The small molecule below binds the protein below.
Small molecule (SMILES): CC(=O)N[C@H]1CO[C@H](CO[C@@H]2O[C@@H](C)[C@@H](O)[C@@H](O)[C@@H]2O)[C@@H](O)[C@@H]1O

Binding-site contacts:
Ligand atom C1 contacts residue ASN650 of chain 1.C at 3.9 Å.
Ligand atom C3 contacts residue ASN622 of chain 1.C at 3.9 Å.
Ligand atom C7 contacts residue ASN622 of chain 1.C at 3.7 Å.
Ligand atom N2 contacts residue ASN622 of chain 1.C at 3.0 Å (h-bond).
Ligand atom C4 contacts residue TYR652 of chain 1.C at 4.0 Å (hydrophobic).
Ligand atom O4 contacts residue ALA600 of chain 1.C at 4.4 Å.
Ligand atom C4 contacts residue LEU603 of chain 1.C at 4.4 Å (hydrophobic).
Ligand atom O4 contacts residue LEU603 of chain 1.C at 3.5 Å.
Ligand atom C7 contacts residue CYS623 of chain 1.C at 4.1 Å (hydrophobic).
Ligand atom C1 contacts residue ASN622 of chain 1.C at 1.4 Å.
Ligand atom C8 contacts residue ASN622 of chain 1.C at 4.1 Å.
Ligand atom C2 contacts residue ASN622 of chain 1.C at 2.6 Å.
Ligand atom O5 contacts residue ASN622 of chain 1.C at 4.4 Å.
Ligand atom C5 contacts residue ASN622 of chain 1.C at 4.4 Å.
Ligand atom O7 contacts residue ASN622 of chain 1.C at 3.7 Å.
Ligand atom C5 contacts residue ASN650 of chain 1.C at 3.5 Å.
Ligand atom O6 contacts residue ASN650 of chain 1.C at 4.5 Å.
Ligand atom C5 contacts residue TYR652 of chain 1.C at 3.7 Å (hydrophobic).
Ligand atom O7 contacts residue THR624 of chain 1.C at 3.9 Å.
Ligand atom C5 contacts residue ASN622 of chain 1.C at 3.6 Å.
Ligand atom O5 contacts residue ASN650 of chain 1.C at 2.9 Å (h-bond).
Ligand atom C8 contacts residue THR624 of chain 1.C at 3.7 Å.
Ligand atom O7 contacts residue CYS623 of chain 1.C at 4.0 Å.
Ligand atom O5 contacts residue ASN650 of chain 1.C at 3.5 Å (h-bond).
Ligand atom O5 contacts residue ASN622 of chain 1.C at 2.4 Å (h-bond).
Ligand atom C6 contacts residue LEU603 of chain 1.C at 4.4 Å (hydrophobic).
Ligand atom C6 contacts residue ASN650 of chain 1.C at 3.3 Å.
Ligand atom C4 contacts residue ASN650 of chain 1.C at 3.7 Å.
Ligand atom C4 contacts residue ALA600 of chain 1.C at 4.5 Å (hydrophobic).
Ligand atom C3 contacts residue ASN650 of chain 1.C at 4.5 Å.
Ligand atom C5 contacts residue ASN650 of chain 1.C at 4.3 Å.
Ligand atom C4 contacts residue ASN622 of chain 1.C at 4.3 Å.
Ligand atom C8 contacts residue CYS623 of chain 1.C at 3.3 Å (hydrophobic).
Ligand atom C2 contacts residue ASN650 of chain 1.C at 4.1 Å.
Ligand atom C7 contacts residue THR624 of chain 1.C at 4.3 Å.
Ligand atom C6 contacts residue ASN622 of chain 1.C at 3.5 Å.

Sequence of chain 1.C:
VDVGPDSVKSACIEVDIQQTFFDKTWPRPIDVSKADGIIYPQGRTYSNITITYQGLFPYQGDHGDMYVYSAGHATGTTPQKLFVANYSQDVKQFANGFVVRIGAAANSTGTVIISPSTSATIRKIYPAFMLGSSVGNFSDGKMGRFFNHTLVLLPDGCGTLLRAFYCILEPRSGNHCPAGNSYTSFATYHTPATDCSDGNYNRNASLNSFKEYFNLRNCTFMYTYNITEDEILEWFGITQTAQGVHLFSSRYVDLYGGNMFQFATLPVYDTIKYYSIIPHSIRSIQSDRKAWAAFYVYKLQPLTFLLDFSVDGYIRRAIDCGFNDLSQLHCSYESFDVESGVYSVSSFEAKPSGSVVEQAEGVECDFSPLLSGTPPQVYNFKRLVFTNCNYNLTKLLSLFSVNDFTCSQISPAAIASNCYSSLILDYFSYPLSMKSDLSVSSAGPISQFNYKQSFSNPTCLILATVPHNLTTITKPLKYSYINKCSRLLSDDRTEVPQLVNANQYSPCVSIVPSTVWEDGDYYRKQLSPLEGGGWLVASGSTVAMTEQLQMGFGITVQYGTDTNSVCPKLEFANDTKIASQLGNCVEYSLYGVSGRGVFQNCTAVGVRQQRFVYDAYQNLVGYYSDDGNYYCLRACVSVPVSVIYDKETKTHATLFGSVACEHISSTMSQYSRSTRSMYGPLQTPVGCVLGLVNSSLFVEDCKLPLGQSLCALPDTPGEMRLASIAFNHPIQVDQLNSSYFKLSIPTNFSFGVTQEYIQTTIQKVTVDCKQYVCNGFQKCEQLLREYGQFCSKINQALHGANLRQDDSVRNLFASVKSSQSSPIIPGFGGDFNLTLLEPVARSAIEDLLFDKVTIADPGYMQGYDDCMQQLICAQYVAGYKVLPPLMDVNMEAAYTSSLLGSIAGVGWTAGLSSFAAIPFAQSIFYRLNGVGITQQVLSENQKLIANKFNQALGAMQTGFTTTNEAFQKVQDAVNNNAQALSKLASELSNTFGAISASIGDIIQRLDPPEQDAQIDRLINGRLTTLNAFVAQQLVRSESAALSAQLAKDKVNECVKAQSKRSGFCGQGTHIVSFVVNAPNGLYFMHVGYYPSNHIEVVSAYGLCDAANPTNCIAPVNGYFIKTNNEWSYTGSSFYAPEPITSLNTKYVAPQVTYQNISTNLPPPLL